Sequence of chain 1.C:
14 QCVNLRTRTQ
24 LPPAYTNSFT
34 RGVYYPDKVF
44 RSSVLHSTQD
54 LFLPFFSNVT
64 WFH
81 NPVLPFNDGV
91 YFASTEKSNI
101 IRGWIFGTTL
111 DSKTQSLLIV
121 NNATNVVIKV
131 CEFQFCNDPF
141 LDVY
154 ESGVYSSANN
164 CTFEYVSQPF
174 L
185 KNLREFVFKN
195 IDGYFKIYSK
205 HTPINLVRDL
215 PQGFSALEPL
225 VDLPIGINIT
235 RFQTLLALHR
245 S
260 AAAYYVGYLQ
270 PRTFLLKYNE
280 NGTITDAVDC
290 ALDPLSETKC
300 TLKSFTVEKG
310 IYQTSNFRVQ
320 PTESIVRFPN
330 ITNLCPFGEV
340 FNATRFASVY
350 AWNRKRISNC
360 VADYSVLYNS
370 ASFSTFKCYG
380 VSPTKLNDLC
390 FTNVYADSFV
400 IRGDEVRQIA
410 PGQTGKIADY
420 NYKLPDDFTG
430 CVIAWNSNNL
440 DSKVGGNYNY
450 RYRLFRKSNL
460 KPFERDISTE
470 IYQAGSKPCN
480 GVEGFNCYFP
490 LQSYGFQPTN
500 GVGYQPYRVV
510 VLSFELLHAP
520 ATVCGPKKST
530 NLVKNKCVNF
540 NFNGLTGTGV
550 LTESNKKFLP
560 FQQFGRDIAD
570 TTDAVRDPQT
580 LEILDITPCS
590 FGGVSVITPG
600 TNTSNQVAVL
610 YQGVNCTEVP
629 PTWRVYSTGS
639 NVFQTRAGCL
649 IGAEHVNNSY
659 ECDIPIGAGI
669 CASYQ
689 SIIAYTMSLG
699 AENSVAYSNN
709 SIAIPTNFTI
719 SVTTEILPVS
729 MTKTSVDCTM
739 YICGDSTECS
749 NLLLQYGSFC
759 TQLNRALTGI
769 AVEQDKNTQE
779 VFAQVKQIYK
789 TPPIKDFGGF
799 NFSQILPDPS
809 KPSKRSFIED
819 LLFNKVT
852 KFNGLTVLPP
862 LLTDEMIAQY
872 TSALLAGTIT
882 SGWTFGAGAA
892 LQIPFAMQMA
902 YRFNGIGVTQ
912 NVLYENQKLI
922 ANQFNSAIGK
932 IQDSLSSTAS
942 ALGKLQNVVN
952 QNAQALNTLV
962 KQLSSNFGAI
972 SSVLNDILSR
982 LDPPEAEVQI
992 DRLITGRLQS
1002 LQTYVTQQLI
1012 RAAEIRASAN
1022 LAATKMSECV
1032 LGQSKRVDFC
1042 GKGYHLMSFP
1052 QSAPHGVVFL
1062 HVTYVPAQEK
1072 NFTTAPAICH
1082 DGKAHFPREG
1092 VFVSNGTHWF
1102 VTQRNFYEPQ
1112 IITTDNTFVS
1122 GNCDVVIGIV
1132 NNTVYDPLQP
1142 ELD

The protein below binds the small molecule below.
Small molecule (SMILES): CC(=O)N[C@H]1[C@H](O[C@H]2[C@H](O)[C@@H](NC(C)=O)CO[C@@H]2CO)O[C@H](CO)[C@@H](O)[C@@H]1O

Binding-site contacts:
Ligand atom C4 contacts residue ASN1096 of chain 1.C at 4.2 Å.
Ligand atom C1 contacts residue HIS1099 of chain 1.C at 3.7 Å.
Ligand atom O5 contacts residue ASN1096 of chain 1.C at 2.4 Å (h-bond).
Ligand atom C5 contacts residue PHE1101 of chain 1.C at 4.4 Å (hydrophobic).
Ligand atom C6 contacts residue PHE1101 of chain 1.C at 4.0 Å (hydrophobic).
Ligand atom C6 contacts residue HIS1099 of chain 1.C at 4.4 Å.
Ligand atom C3 contacts residue ASN1096 of chain 1.C at 3.8 Å.
Ligand atom C2 contacts residue HIS1099 of chain 1.C at 4.3 Å.
Ligand atom C8 contacts residue ASN1096 of chain 1.C at 3.4 Å.
Ligand atom C8 contacts residue THR1098 of chain 1.C at 3.9 Å.
Ligand atom C7 contacts residue THR1098 of chain 1.C at 4.2 Å.
Ligand atom C2 contacts residue ASN1096 of chain 1.C at 2.5 Å.
Ligand atom N2 contacts residue ASN1096 of chain 1.C at 2.9 Å (h-bond).
Ligand atom C7 contacts residue ASN1096 of chain 1.C at 3.2 Å.
Ligand atom O5 contacts residue PHE1101 of chain 1.C at 4.3 Å.
Ligand atom O5 contacts residue HIS1099 of chain 1.C at 3.9 Å.
Ligand atom C5 contacts residue ASN1096 of chain 1.C at 3.7 Å.
Ligand atom C5 contacts residue HIS1099 of chain 1.C at 3.4 Å.
Ligand atom C1 contacts residue ASN1096 of chain 1.C at 1.4 Å.
Ligand atom C3 contacts residue HIS1099 of chain 1.C at 3.6 Å.
Ligand atom O4 contacts residue HIS1099 of chain 1.C at 3.5 Å.
Ligand atom C4 contacts residue HIS1099 of chain 1.C at 3.8 Å.
Ligand atom O7 contacts residue ASN1096 of chain 1.C at 3.1 Å (h-bond).
Ligand atom N2 contacts residue THR1098 of chain 1.C at 3.6 Å.
Ligand atom C7 contacts residue HIS1099 of chain 1.C at 4.0 Å.
Ligand atom C8 contacts residue HIS1099 of chain 1.C at 4.2 Å.
Ligand atom O7 contacts residue HIS1099 of chain 1.C at 3.4 Å (h-bond).